Sequence of chain 1.E:
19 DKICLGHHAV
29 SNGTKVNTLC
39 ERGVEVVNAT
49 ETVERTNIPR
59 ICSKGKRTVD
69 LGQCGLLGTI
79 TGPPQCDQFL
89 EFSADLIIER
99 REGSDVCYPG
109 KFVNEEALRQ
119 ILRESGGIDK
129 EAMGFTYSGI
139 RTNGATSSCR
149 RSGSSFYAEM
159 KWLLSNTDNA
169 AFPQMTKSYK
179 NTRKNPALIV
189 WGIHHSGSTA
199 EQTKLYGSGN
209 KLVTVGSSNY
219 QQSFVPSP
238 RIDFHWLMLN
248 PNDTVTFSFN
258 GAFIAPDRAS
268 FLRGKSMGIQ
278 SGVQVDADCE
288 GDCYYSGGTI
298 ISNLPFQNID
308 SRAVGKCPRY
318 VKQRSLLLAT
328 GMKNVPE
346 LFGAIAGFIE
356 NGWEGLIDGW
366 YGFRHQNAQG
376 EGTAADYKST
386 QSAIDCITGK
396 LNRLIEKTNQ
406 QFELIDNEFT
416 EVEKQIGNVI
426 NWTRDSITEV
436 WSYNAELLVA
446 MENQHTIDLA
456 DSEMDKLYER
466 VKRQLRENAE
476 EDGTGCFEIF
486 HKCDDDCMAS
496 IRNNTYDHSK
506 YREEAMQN

Binding-site contacts:
Ligand atom C7 contacts residue LYS419 of chain 1.E at 4.2 Å.
Ligand atom C5 contacts residue ASN426 of chain 1.E at 3.7 Å.
Ligand atom N2 contacts residue ASN426 of chain 1.E at 2.9 Å (h-bond).
Ligand atom N2 contacts residue GLY422 of chain 1.E at 4.3 Å.
Ligand atom C1 contacts residue ASN426 of chain 1.E at 1.4 Å.
Ligand atom C8 contacts residue LYS419 of chain 1.E at 3.7 Å.
Ligand atom O7 contacts residue LYS419 of chain 1.E at 3.6 Å (salt-bridge).
Ligand atom C7 contacts residue ASN426 of chain 1.E at 3.8 Å.
Ligand atom O7 contacts residue ASN426 of chain 1.E at 4.2 Å.
Ligand atom C8 contacts residue GLY422 of chain 1.E at 3.9 Å.
Ligand atom O6 contacts residue ASN426 of chain 1.E at 4.2 Å.
Ligand atom O5 contacts residue ASN426 of chain 1.E at 2.4 Å (h-bond).
Ligand atom C3 contacts residue ASN426 of chain 1.E at 3.8 Å.
Ligand atom C4 contacts residue ASN426 of chain 1.E at 4.2 Å.
Ligand atom C8 contacts residue ASN423 of chain 1.E at 4.0 Å.
Ligand atom C2 contacts residue ASN426 of chain 1.E at 2.5 Å.
Ligand atom C7 contacts residue GLY422 of chain 1.E at 4.5 Å.

A protein and the small-molecule ligand that binds it are described below.
Small molecule (SMILES): CC(=O)N[C@@H]1[C@@H](O)[C@H](O)[C@@H](CO)O[C@H]1O